The small molecule below binds the protein below.
Small molecule (SMILES): CC(=O)N[C@@H]1[C@@H](O)[C@H](O)[C@@H](CO)O[C@H]1O

Binding-site contacts:
Ligand atom C7 contacts residue ASN300 of chain 1.E at 3.5 Å.
Ligand atom C8 contacts residue ASN300 of chain 1.E at 3.9 Å.
Ligand atom C1 contacts residue ASN300 of chain 1.E at 1.4 Å.
Ligand atom C3 contacts residue ASN300 of chain 1.E at 3.8 Å.
Ligand atom O5 contacts residue ASN300 of chain 1.E at 2.3 Å (h-bond).
Ligand atom N2 contacts residue ASN300 of chain 1.E at 3.0 Å (h-bond).
Ligand atom O7 contacts residue ASN300 of chain 1.E at 3.8 Å.
Ligand atom C4 contacts residue ASN300 of chain 1.E at 4.2 Å.
Ligand atom O7 contacts residue GLU289 of chain 1.E at 3.9 Å.
Ligand atom C5 contacts residue ASN300 of chain 1.E at 3.6 Å.
Ligand atom C2 contacts residue ASN300 of chain 1.E at 2.4 Å.
Ligand atom C8 contacts residue GLU289 of chain 1.E at 4.5 Å.

Sequence of chain 1.E:
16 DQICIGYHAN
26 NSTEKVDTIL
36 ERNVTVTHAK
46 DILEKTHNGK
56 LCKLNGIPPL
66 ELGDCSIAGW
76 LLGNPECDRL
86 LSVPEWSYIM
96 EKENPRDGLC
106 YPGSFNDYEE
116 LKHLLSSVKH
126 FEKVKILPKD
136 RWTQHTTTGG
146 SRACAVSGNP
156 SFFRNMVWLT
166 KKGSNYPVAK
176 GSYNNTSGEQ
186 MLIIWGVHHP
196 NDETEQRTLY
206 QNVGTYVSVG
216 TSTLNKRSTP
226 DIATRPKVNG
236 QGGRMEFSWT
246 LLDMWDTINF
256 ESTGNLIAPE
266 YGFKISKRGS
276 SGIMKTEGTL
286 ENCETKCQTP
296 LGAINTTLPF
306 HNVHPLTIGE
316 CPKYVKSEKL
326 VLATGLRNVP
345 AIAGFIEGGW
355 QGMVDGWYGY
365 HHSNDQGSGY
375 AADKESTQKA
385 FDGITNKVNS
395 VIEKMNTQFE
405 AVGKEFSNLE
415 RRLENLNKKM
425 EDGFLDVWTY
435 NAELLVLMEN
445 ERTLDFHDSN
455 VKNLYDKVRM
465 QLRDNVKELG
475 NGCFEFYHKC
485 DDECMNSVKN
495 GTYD